A small-molecule ligand and the protein it binds are described below.
Small molecule (SMILES): CC(C)CNc1nccn2c(-c3ccc(C(=O)NC4CC4)cc3)cnc12

Binding-site contacts:
Ligand atom CAE contacts residue LEU159 of chain 1.A at 3.8 Å (hydrophobic).
Ligand atom CAW contacts residue ASP169 of chain 1.A at 3.9 Å.
Ligand atom CAH contacts residue ILE112 of chain 1.A at 3.8 Å (hydrophobic).
Ligand atom CAQ contacts residue ILE91 of chain 1.A at 3.5 Å (hydrophobic).
Ligand atom CAI contacts residue ILE36 of chain 1.A at 3.8 Å (hydrophobic).
Ligand atom CAH contacts residue ASN111 of chain 1.A at 3.5 Å.
Ligand atom NAV contacts residue ILE168 of chain 1.A at 3.0 Å (h-bond).
Ligand atom NAL contacts residue CYS109 of chain 1.A at 3.7 Å.
Ligand atom CAX contacts residue LYS58 of chain 1.A at 3.5 Å.
Ligand atom CAW contacts residue LYS58 of chain 1.A at 3.6 Å.
Ligand atom NAA contacts residue ILE36 of chain 1.A at 3.8 Å.
Ligand atom CAW contacts residue PG01 of chain 1.H at 3.3 Å.
Ligand atom NAA contacts residue LEU159 of chain 1.A at 3.8 Å.
Ligand atom CAY contacts residue ILE168 of chain 1.A at 3.4 Å (hydrophobic).
Ligand atom CAQ contacts residue ILE168 of chain 1.A at 3.8 Å (hydrophobic).
Ligand atom CAU contacts residue MET107 of chain 1.A at 3.8 Å (hydrophobic).
Ligand atom CAY contacts residue LEU80 of chain 1.A at 3.7 Å (hydrophobic).
Ligand atom OAZ contacts residue LYS58 of chain 1.A at 2.7 Å (salt-bridge).
Ligand atom CAX contacts residue PG01 of chain 1.H at 2.1 Å.
Ligand atom CAR contacts residue MET107 of chain 1.A at 3.4 Å (hydrophobic).
Ligand atom CAU contacts residue LYS58 of chain 1.A at 3.7 Å.
Ligand atom CAF contacts residue LEU159 of chain 1.A at 3.6 Å (hydrophobic).
Ligand atom NAG contacts residue GLY110 of chain 1.A at 3.1 Å (h-bond).
Ligand atom NAL contacts residue LEU159 of chain 1.A at 3.8 Å.
Ligand atom CAE contacts residue GLY110 of chain 1.A at 4.0 Å.
Ligand atom CAJ contacts residue GLN46 of chain 1.A at 3.5 Å.
Ligand atom CAP contacts residue ILE91 of chain 1.A at 3.1 Å (hydrophobic).
Ligand atom CAX contacts residue MET105 of chain 1.A at 3.4 Å (hydrophobic).
Ligand atom CAM contacts residue GLY110 of chain 1.A at 3.8 Å.
Ligand atom NAL contacts residue GLY110 of chain 1.A at 3.0 Å (h-bond).
Ligand atom CAU contacts residue ILE168 of chain 1.A at 3.9 Å (hydrophobic).
Ligand atom CAM contacts residue ALA56 of chain 1.A at 3.6 Å (hydrophobic).
Ligand atom CAR contacts residue ILE168 of chain 1.A at 3.8 Å (hydrophobic).
Ligand atom CAY contacts residue PG01 of chain 1.H at 3.5 Å.
Ligand atom CAW contacts residue ILE168 of chain 1.A at 3.5 Å (hydrophobic).
Ligand atom CAM contacts residue LEU159 of chain 1.A at 3.9 Å (hydrophobic).
Ligand atom CAP contacts residue MET107 of chain 1.A at 3.7 Å (hydrophobic).
Ligand atom CAQ contacts residue MET107 of chain 1.A at 3.1 Å (hydrophobic).
Ligand atom CAM contacts residue GLU108 of chain 1.A at 3.4 Å.
Ligand atom CAH contacts residue GLY110 of chain 1.A at 3.5 Å.

Sequence of chain 1.A:
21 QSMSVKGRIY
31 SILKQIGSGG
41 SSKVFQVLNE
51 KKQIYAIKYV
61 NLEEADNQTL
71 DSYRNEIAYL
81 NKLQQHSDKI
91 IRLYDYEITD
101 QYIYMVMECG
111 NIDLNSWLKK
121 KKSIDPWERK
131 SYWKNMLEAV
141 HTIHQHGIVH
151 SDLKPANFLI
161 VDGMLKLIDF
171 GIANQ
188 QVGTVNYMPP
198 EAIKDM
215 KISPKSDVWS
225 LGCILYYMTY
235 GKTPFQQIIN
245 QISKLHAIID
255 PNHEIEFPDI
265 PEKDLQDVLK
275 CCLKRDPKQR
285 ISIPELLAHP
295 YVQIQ